This protein binds this small molecule.
Small molecule (SMILES): Cc1cc(C(=O)N[C@@H](Cc2ccc(C(F)(F)P(=O)(O)O)cc2)C(=O)N[C@@H](CCCNC(=O)c2cccc(I)c2)C(N)=O)ccc1Br

Binding-site contacts:
Ligand atom C3 contacts residue ALA242 of chain 1.A at 3.6 Å (hydrophobic).
Ligand atom C18 contacts residue ASP60 of chain 1.A at 3.1 Å.
Ligand atom C29 contacts residue ASP60 of chain 1.A at 3.4 Å.
Ligand atom O2 contacts residue ALA242 of chain 1.A at 3.1 Å (h-bond).
Ligand atom C11 contacts residue GLN284 of chain 1.A at 3.2 Å.
Ligand atom O3 contacts residue ARG246 of chain 1.A at 2.7 Å (salt-bridge).
Ligand atom C24 contacts residue ASP60 of chain 1.A at 3.2 Å.
Ligand atom P1 contacts residue GLY245 of chain 1.A at 3.7 Å.
Ligand atom O1 contacts residue ILE244 of chain 1.A at 3.0 Å (h-bond).
Ligand atom C25 contacts residue ASP60 of chain 1.A at 3.4 Å.
Ligand atom O1 contacts residue CYS240 of chain 1.A at 3.0 Å (h-bond).
Ligand atom C11 contacts residue ASP60 of chain 1.A at 3.4 Å.
Ligand atom N2 contacts residue ASP60 of chain 1.A at 2.7 Å (salt-bridge).
Ligand atom O2 contacts residue SER241 of chain 1.A at 2.4 Å (h-bond).
Ligand atom C8 contacts residue TYR58 of chain 1.A at 3.6 Å (hydrophobic).
Ligand atom O1 contacts residue GLY243 of chain 1.A at 3.4 Å (h-bond).
Ligand atom O3 contacts residue GLY245 of chain 1.A at 3.4 Å.
Ligand atom C22 contacts residue PHE281 of chain 1.A at 3.6 Å (hydrophobic).
Ligand atom C23 contacts residue ASP60 of chain 1.A at 3.4 Å.
Ligand atom C12 contacts residue ARG36 of chain 1.A at 3.4 Å.
Ligand atom N1 contacts residue ASP60 of chain 1.A at 2.8 Å (salt-bridge).
Ligand atom P1 contacts residue CYS240 of chain 1.A at 3.3 Å.
Ligand atom P1 contacts residue SER241 of chain 1.A at 3.6 Å.
Ligand atom F2 contacts residue GLY245 of chain 1.A at 3.5 Å.
Ligand atom F2 contacts residue GLN284 of chain 1.A at 3.6 Å.
Ligand atom O1 contacts residue GLY245 of chain 1.A at 2.7 Å (h-bond).
Ligand atom O2 contacts residue CYS240 of chain 1.A at 3.3 Å (h-bond).
Ligand atom O1 contacts residue ALA242 of chain 1.A at 3.5 Å.
Ligand atom O3 contacts residue CYS240 of chain 1.A at 3.1 Å (h-bond).
Ligand atom O5 contacts residue ARG36 of chain 1.A at 2.8 Å (salt-bridge).
Ligand atom C13 contacts residue ASP60 of chain 1.A at 3.0 Å.
Ligand atom O5 contacts residue GLN284 of chain 1.A at 2.8 Å (h-bond).
Ligand atom N4 contacts residue ASP60 of chain 1.A at 3.1 Å (salt-bridge).
Ligand atom C4 contacts residue ALA242 of chain 1.A at 3.5 Å (hydrophobic).
Ligand atom C14 contacts residue GLN284 of chain 1.A at 3.3 Å.
Ligand atom C16 contacts residue ASP60 of chain 1.A at 3.5 Å.
Ligand atom C5 contacts residue ALA242 of chain 1.A at 3.6 Å (hydrophobic).
Ligand atom C3 contacts residue GLN284 of chain 1.A at 3.5 Å.
Ligand atom C12 contacts residue GLN284 of chain 1.A at 3.3 Å.
Ligand atom C7 contacts residue SER241 of chain 1.A at 3.1 Å.

Sequence of chain 1.A:
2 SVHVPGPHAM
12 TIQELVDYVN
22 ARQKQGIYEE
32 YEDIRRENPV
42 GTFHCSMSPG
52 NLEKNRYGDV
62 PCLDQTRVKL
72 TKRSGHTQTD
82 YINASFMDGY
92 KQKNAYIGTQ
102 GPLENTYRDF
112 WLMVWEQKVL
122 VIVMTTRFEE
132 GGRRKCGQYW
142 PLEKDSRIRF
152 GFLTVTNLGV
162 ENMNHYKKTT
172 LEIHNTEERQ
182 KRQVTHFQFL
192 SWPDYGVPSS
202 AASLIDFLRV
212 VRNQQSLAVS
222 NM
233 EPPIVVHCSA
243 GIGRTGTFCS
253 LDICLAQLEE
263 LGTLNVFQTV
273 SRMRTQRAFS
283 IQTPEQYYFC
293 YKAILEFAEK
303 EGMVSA